This small molecule binds to this protein.
Small molecule (SMILES): NCCOB(c1ccccc1)c1ccccc1

Binding-site contacts:
Ligand atom N17 contacts residue ARG487 of chain 1.D at 3.1 Å (salt-bridge).
Ligand atom C16 contacts residue ALA474 of chain 1.D at 4.1 Å (hydrophobic).
Ligand atom C11 contacts residue ARG462 of chain 1.D at 3.6 Å.
Ligand atom C07 contacts residue ARG487 of chain 1.D at 4.0 Å.
Ligand atom C12 contacts residue LEU551 of chain 1.D at 4.0 Å (hydrophobic).
Ligand atom C15 contacts residue ARG487 of chain 1.D at 3.9 Å.
Ligand atom B01 contacts residue ARG487 of chain 1.D at 4.5 Å.
Ligand atom C02 contacts residue ARG487 of chain 1.D at 3.5 Å.
Ligand atom O14 contacts residue ARG487 of chain 1.D at 3.8 Å.
Ligand atom C16 contacts residue TYR540 of chain 1.D at 3.7 Å (hydrophobic).
Ligand atom C09 contacts residue ARG464 of chain 1.D at 4.1 Å.
Ligand atom C09 contacts residue TYR540 of chain 1.D at 3.5 Å (hydrophobic).
Ligand atom C15 contacts residue TYR540 of chain 1.D at 3.4 Å (hydrophobic).
Ligand atom C10 contacts residue ARG462 of chain 1.D at 3.6 Å.
Ligand atom C10 contacts residue VAL458 of chain 1.D at 4.5 Å (hydrophobic).
Ligand atom C04 contacts residue VAL458 of chain 1.D at 4.4 Å (hydrophobic).
Ligand atom B01 contacts residue VAL458 of chain 1.D at 4.5 Å.
Ligand atom C07 contacts residue VAL537 of chain 1.D at 4.3 Å (hydrophobic).
Ligand atom B01 contacts residue TYR540 of chain 1.D at 4.1 Å.
Ligand atom C11 contacts residue VAL458 of chain 1.D at 3.7 Å (hydrophobic).
Ligand atom C05 contacts residue VAL490 of chain 1.D at 4.4 Å (hydrophobic).
Ligand atom C08 contacts residue TYR540 of chain 1.D at 3.8 Å (hydrophobic).
Ligand atom C05 contacts residue ARG487 of chain 1.D at 2.4 Å.
Ligand atom C06 contacts residue ARG487 of chain 1.D at 3.5 Å.
Ligand atom C16 contacts residue ARG487 of chain 1.D at 3.4 Å.
Ligand atom C03 contacts residue ARG487 of chain 1.D at 2.4 Å.
Ligand atom C12 contacts residue VAL458 of chain 1.D at 3.7 Å (hydrophobic).
Ligand atom C04 contacts residue ARG487 of chain 1.D at 1.5 Å.
Ligand atom C04 contacts residue GLY486 of chain 1.D at 4.3 Å.
Ligand atom C03 contacts residue VAL458 of chain 1.D at 3.9 Å (hydrophobic).
Ligand atom O14 contacts residue TYR540 of chain 1.D at 3.6 Å.
Ligand atom C10 contacts residue ARG464 of chain 1.D at 3.6 Å.
Ligand atom C10 contacts residue TYR540 of chain 1.D at 4.0 Å (hydrophobic).
Ligand atom C06 contacts residue VAL537 of chain 1.D at 4.0 Å (hydrophobic).
Ligand atom C08 contacts residue VAL458 of chain 1.D at 4.1 Å (hydrophobic).
Ligand atom C02 contacts residue VAL458 of chain 1.D at 4.2 Å (hydrophobic).
Ligand atom C13 contacts residue VAL458 of chain 1.D at 3.9 Å (hydrophobic).
Ligand atom C03 contacts residue GLN483 of chain 1.D at 4.4 Å.

Sequence of chain 1.D:
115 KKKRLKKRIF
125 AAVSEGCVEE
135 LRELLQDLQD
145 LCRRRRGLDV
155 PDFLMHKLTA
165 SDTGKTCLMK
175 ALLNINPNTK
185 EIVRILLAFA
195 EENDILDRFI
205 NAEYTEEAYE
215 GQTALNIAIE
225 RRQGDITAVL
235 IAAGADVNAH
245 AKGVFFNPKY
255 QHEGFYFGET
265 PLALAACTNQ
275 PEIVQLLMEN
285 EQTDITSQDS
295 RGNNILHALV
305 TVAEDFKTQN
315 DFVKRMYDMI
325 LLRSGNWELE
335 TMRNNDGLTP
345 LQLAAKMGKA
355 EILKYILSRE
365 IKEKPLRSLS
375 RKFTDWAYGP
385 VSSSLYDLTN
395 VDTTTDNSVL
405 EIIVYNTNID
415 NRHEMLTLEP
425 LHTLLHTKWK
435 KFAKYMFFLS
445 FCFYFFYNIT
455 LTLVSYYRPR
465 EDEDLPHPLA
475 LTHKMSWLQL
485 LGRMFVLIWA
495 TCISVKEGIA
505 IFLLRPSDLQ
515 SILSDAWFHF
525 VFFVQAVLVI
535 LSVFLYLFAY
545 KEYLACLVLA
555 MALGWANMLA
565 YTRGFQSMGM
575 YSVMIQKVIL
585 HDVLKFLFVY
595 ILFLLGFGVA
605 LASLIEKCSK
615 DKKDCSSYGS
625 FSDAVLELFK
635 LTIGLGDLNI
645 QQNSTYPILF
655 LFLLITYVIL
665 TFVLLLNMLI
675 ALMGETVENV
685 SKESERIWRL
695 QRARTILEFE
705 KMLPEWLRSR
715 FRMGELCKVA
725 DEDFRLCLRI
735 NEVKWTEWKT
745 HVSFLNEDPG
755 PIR